Sequence of chain 1.B:
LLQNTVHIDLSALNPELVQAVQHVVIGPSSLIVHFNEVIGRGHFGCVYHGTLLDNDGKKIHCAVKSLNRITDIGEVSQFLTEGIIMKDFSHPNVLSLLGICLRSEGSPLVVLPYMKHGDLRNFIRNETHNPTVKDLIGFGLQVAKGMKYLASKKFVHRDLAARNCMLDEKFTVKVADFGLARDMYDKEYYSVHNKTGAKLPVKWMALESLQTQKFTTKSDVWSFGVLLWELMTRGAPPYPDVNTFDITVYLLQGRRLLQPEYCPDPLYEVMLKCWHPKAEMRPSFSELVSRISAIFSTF

Binding-site contacts:
Ligand atom C7 contacts residue PRO130 of chain 1.B at 3.8 Å (hydrophobic).
Ligand atom C19 contacts residue PHE195 of chain 1.B at 3.5 Å (hydrophobic).
Ligand atom C5 contacts residue MET132 of chain 1.B at 3.1 Å (hydrophobic).
Ligand atom O1 contacts residue TYR131 of chain 1.B at 3.4 Å.
Ligand atom C7 contacts residue ALA80 of chain 1.B at 3.4 Å (hydrophobic).
Ligand atom N2 contacts residue PRO130 of chain 1.B at 2.9 Å (h-bond).
Ligand atom C3 contacts residue MET183 of chain 1.B at 3.7 Å (hydrophobic).
Ligand atom N1 contacts residue MET132 of chain 1.B at 3.8 Å.
Ligand atom O1 contacts residue ALA80 of chain 1.B at 3.5 Å.
Ligand atom C12 contacts residue PHE61 of chain 1.B at 3.5 Å (hydrophobic).
Ligand atom C5 contacts residue GLY135 of chain 1.B at 3.8 Å.
Ligand atom C13 contacts residue GLY57 of chain 1.B at 3.5 Å.
Ligand atom C17 contacts residue PHE61 of chain 1.B at 3.7 Å (hydrophobic).
Ligand atom C21 contacts residue VAL64 of chain 1.B at 3.8 Å (hydrophobic).
Ligand atom N3 contacts residue PHE195 of chain 1.B at 3.7 Å.
Ligand atom C20 contacts residue PHE195 of chain 1.B at 3.6 Å (hydrophobic).
Ligand atom O2 contacts residue LEU112 of chain 1.B at 3.5 Å.
Ligand atom C4 contacts residue ILE56 of chain 1.B at 3.7 Å (hydrophobic).
Ligand atom C23 contacts residue LYS82 of chain 1.B at 3.2 Å.
Ligand atom C22 contacts residue LEU129 of chain 1.B at 3.6 Å (hydrophobic).
Ligand atom C8 contacts residue PRO130 of chain 1.B at 3.8 Å (hydrophobic).
Ligand atom N1 contacts residue ILE56 of chain 1.B at 3.5 Å.
Ligand atom C3 contacts residue PHE195 of chain 1.B at 3.9 Å (hydrophobic).
Ligand atom C15 contacts residue VAL64 of chain 1.B at 3.8 Å (hydrophobic).
Ligand atom O2 contacts residue PHE195 of chain 1.B at 3.6 Å.
Ligand atom C7 contacts residue MET132 of chain 1.B at 3.5 Å (hydrophobic).
Ligand atom C2 contacts residue PHE195 of chain 1.B at 3.8 Å (hydrophobic).
Ligand atom O2 contacts residue LEU129 of chain 1.B at 3.8 Å.
Ligand atom N2 contacts residue ALA80 of chain 1.B at 3.6 Å.
Ligand atom C5 contacts residue ILE56 of chain 1.B at 3.7 Å (hydrophobic).
Ligand atom C22 contacts residue LYS82 of chain 1.B at 3.6 Å.
Ligand atom N1 contacts residue GLY135 of chain 1.B at 3.5 Å.
Ligand atom C10 contacts residue ILE56 of chain 1.B at 3.5 Å (hydrophobic).
Ligand atom N2 contacts residue MET132 of chain 1.B at 3.5 Å.
Ligand atom C23 contacts residue VAL64 of chain 1.B at 3.8 Å (hydrophobic).
Ligand atom C23 contacts residue PHE195 of chain 1.B at 3.8 Å (hydrophobic).
Ligand atom C8 contacts residue MET132 of chain 1.B at 3.8 Å (hydrophobic).
Ligand atom O1 contacts residue MET132 of chain 1.B at 3.0 Å (h-bond).
Ligand atom C15 contacts residue PHE195 of chain 1.B at 3.6 Å (hydrophobic).
Ligand atom C9 contacts residue ILE56 of chain 1.B at 3.4 Å (hydrophobic).

The small molecule below binds the protein below.
Small molecule (SMILES): O=C1NC(=O)[C@@H](c2c[nH]c3ccccc23)[C@@H]1C1=C[n+]2cccc3cccc1c32